A protein and the small-molecule ligand that binds it are described below.
Small molecule (SMILES): CC(=O)N[C@@H]1[C@@H](O)[C@H](O)[C@@H](CO)O[C@H]1O

Sequence of chain 1.A:
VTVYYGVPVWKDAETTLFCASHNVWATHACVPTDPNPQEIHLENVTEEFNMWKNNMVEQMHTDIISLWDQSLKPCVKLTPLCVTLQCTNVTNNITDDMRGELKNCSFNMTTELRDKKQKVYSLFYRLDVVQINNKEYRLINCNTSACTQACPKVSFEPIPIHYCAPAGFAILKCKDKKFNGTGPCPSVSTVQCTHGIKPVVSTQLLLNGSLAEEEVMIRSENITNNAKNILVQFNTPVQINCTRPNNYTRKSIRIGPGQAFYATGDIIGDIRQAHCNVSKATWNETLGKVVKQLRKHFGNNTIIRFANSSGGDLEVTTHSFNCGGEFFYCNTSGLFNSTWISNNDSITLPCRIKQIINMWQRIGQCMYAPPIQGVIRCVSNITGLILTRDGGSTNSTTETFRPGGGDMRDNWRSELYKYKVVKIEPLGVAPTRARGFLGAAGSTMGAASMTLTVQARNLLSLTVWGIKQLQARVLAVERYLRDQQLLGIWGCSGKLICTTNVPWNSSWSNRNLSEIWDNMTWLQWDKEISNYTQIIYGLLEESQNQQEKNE

Binding-site contacts:
Ligand atom C5 contacts residue ASN127 of chain 1.A at 3.7 Å.
Ligand atom C7 contacts residue ASN127 of chain 1.A at 3.7 Å.
Ligand atom O5 contacts residue ASN127 of chain 1.A at 2.4 Å (h-bond).
Ligand atom C1 contacts residue ASN127 of chain 1.A at 1.4 Å.
Ligand atom O7 contacts residue ASN127 of chain 1.A at 4.1 Å.
Ligand atom N2 contacts residue ASN127 of chain 1.A at 2.8 Å (h-bond).
Ligand atom C1 contacts residue LYS141 of chain 1.A at 4.2 Å.
Ligand atom C2 contacts residue ASN127 of chain 1.A at 2.4 Å.
Ligand atom C8 contacts residue THR126 of chain 1.A at 3.6 Å.
Ligand atom C7 contacts residue THR126 of chain 1.A at 4.4 Å.
Ligand atom C3 contacts residue ASN127 of chain 1.A at 3.6 Å.
Ligand atom C4 contacts residue ASN127 of chain 1.A at 4.1 Å.
Ligand atom C8 contacts residue LYS183 of chain 1.A at 4.2 Å.